The protein below binds the small molecule below.
Small molecule (SMILES): COc1cc2nccc(Oc3ccc4oc(Nc5ccc(Cl)cc5)nc4c3)c2cc1OC

Sequence of chain 1.A:
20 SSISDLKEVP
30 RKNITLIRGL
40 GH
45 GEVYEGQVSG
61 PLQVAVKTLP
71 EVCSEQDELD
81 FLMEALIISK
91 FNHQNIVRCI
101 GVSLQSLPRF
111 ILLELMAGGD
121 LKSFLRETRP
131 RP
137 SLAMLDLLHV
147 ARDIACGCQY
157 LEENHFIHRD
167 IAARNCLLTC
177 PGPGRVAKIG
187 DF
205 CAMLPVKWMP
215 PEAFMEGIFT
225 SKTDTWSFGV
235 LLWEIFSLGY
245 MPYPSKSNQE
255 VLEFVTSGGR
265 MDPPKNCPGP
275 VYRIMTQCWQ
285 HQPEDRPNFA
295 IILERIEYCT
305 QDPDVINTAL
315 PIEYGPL

Binding-site contacts:
Ligand atom C27 contacts residue ILE88 of chain 1.A at 3.8 Å (hydrophobic).
Ligand atom C26 contacts residue ILE88 of chain 1.A at 3.4 Å (hydrophobic).
Ligand atom CL3 contacts residue HIS164 of chain 1.A at 3.8 Å.
Ligand atom C4 contacts residue GLU84 of chain 1.A at 3.6 Å.
Ligand atom N8 contacts residue ALA65 of chain 1.A at 3.6 Å.
Ligand atom N25 contacts residue ILE88 of chain 1.A at 3.6 Å.
Ligand atom O20 contacts residue PHE188 of chain 1.A at 3.3 Å.
Ligand atom O18 contacts residue GLY119 of chain 1.A at 3.7 Å.
Ligand atom C17 contacts residue PHE188 of chain 1.A at 3.6 Å (hydrophobic).
Ligand atom N3 contacts residue ASP187 of chain 1.A at 3.1 Å (salt-bridge).
Ligand atom C10 contacts residue LEU173 of chain 1.A at 3.8 Å (hydrophobic).
Ligand atom N25 contacts residue GLU84 of chain 1.A at 3.0 Å (salt-bridge).
Ligand atom C2 contacts residue LEU113 of chain 1.A at 3.6 Å (hydrophobic).
Ligand atom C31 contacts residue GLU84 of chain 1.A at 3.5 Å.
Ligand atom N8 contacts residue MET116 of chain 1.A at 3.1 Å (h-bond).
Ligand atom C11 contacts residue LEU173 of chain 1.A at 3.7 Å (hydrophobic).
Ligand atom C23 contacts residue LEU113 of chain 1.A at 3.5 Å (hydrophobic).
Ligand atom N8 contacts residue GLU114 of chain 1.A at 3.6 Å (salt-bridge).
Ligand atom C31 contacts residue ASP187 of chain 1.A at 3.6 Å.
Ligand atom C30 contacts residue ILE88 of chain 1.A at 3.7 Å (hydrophobic).
Ligand atom C26 contacts residue GLU84 of chain 1.A at 3.7 Å.
Ligand atom C9 contacts residue ALA65 of chain 1.A at 3.4 Å (hydrophobic).
Ligand atom C27 contacts residue GLY186 of chain 1.A at 3.7 Å.
Ligand atom C14 contacts residue MET116 of chain 1.A at 3.3 Å (hydrophobic).
Ligand atom C19 contacts residue MET116 of chain 1.A at 3.0 Å (hydrophobic).
Ligand atom C2 contacts residue ASP187 of chain 1.A at 3.4 Å.
Ligand atom C19 contacts residue GLY119 of chain 1.A at 3.7 Å.
Ligand atom O5 contacts residue GLU84 of chain 1.A at 3.5 Å (salt-bridge).
Ligand atom C1 contacts residue ASP187 of chain 1.A at 3.3 Å.
Ligand atom C15 contacts residue PHE188 of chain 1.A at 3.7 Å (hydrophobic).
Ligand atom N3 contacts residue GLY186 of chain 1.A at 3.7 Å.
Ligand atom C24 contacts residue VAL47 of chain 1.A at 3.8 Å (hydrophobic).
Ligand atom O5 contacts residue ASP187 of chain 1.A at 3.2 Å (salt-bridge).
Ligand atom C1 contacts residue LEU113 of chain 1.A at 3.4 Å (hydrophobic).
Ligand atom C28 contacts residue ILE185 of chain 1.A at 3.6 Å (hydrophobic).
Ligand atom C21 contacts residue PHE188 of chain 1.A at 3.8 Å (hydrophobic).
Ligand atom C10 contacts residue ALA65 of chain 1.A at 3.7 Å (hydrophobic).
Ligand atom C4 contacts residue ASP187 of chain 1.A at 3.2 Å.
Ligand atom C31 contacts residue ILE88 of chain 1.A at 3.3 Å (hydrophobic).
Ligand atom C9 contacts residue GLU114 of chain 1.A at 3.1 Å.